The protein below binds the small molecule below.
Small molecule (SMILES): CC(=O)N[C@@H]1[C@@H](O)[C@H](O)[C@@H](CO)O[C@H]1O

Sequence of chain 4.A:
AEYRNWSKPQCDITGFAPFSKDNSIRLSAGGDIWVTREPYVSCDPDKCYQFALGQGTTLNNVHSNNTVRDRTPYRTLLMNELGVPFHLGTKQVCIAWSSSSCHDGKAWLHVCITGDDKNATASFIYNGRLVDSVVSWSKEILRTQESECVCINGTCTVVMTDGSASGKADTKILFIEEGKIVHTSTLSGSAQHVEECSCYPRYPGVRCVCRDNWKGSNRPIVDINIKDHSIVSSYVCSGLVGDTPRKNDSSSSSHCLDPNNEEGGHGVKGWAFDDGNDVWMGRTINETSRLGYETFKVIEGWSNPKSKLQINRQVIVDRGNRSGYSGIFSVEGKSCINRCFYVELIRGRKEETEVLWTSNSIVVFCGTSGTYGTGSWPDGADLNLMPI

Binding-site contacts:
Ligand atom C5 contacts residue SER294 of chain 4.A at 4.1 Å.
Ligand atom O7 contacts residue ASN291 of chain 4.A at 3.5 Å (h-bond).
Ligand atom C1 contacts residue ASN291 of chain 4.A at 1.4 Å.
Ligand atom C7 contacts residue ARG324 of chain 4.A at 3.9 Å.
Ligand atom C8 contacts residue GLU292 of chain 4.A at 4.0 Å.
Ligand atom C1 contacts residue SER294 of chain 4.A at 4.0 Å.
Ligand atom C5 contacts residue ASN291 of chain 4.A at 3.7 Å.
Ligand atom O5 contacts residue ASN291 of chain 4.A at 2.3 Å (h-bond).
Ligand atom C8 contacts residue ARG324 of chain 4.A at 4.2 Å.
Ligand atom C3 contacts residue ASN291 of chain 4.A at 3.8 Å.
Ligand atom O5 contacts residue SER294 of chain 4.A at 3.2 Å (h-bond).
Ligand atom O5 contacts residue LEU296 of chain 4.A at 4.1 Å.
Ligand atom N2 contacts residue ASN291 of chain 4.A at 3.1 Å (h-bond).
Ligand atom C4 contacts residue ASN291 of chain 4.A at 4.2 Å.
Ligand atom C1 contacts residue THR293 of chain 4.A at 4.2 Å.
Ligand atom C6 contacts residue SER294 of chain 4.A at 3.9 Å.
Ligand atom C7 contacts residue ASN291 of chain 4.A at 3.5 Å.
Ligand atom O7 contacts residue ARG324 of chain 4.A at 2.9 Å (salt-bridge).
Ligand atom C2 contacts residue ASN291 of chain 4.A at 2.5 Å.
Ligand atom C6 contacts residue LEU296 of chain 4.A at 4.3 Å (hydrophobic).